Binding-site contacts:
Ligand atom C1B contacts residue HIS120 of chain 1.C at 3.5 Å.
Ligand atom CMC contacts residue ALA164 of chain 1.C at 3.1 Å (hydrophobic).
Ligand atom CHD contacts residue PHE189 of chain 1.C at 3.2 Å (hydrophobic).
Ligand atom CHB contacts residue THR174 of chain 1.C at 3.6 Å.
Ligand atom O2A contacts residue ARG141 of chain 1.C at 2.9 Å (salt-bridge).
Ligand atom O1C contacts residue HIS120 of chain 1.C at 3.6 Å.
Ligand atom O2A contacts residue TRP145 of chain 1.C at 3.2 Å (h-bond).
Ligand atom CMD contacts residue MET201 of chain 1.C at 3.5 Å (hydrophobic).
Ligand atom NB contacts residue HIS160 of chain 1.C at 3.3 Å (h-bond).
Ligand atom CMA contacts residue PHE139 of chain 1.C at 3.4 Å (hydrophobic).
Ligand atom O1A contacts residue TYR185 of chain 1.C at 3.3 Å (h-bond).
Ligand atom CAD contacts residue TYR137 of chain 1.C at 3.0 Å (hydrophobic).
Ligand atom O2B contacts residue ASN117 of chain 1.C at 3.2 Å.
Ligand atom CGB contacts residue ASN117 of chain 1.C at 3.4 Å.
Ligand atom C1D contacts residue PHE189 of chain 1.C at 3.4 Å (hydrophobic).
Ligand atom CMB contacts residue HIS120 of chain 1.C at 3.6 Å.
Ligand atom O1D contacts residue ARG210 of chain 1.C at 3.3 Å (salt-bridge).
Ligand atom CAB contacts residue HIS120 of chain 1.C at 3.2 Å.
Ligand atom CGA contacts residue TRP145 of chain 1.C at 3.6 Å (hydrophobic).
Ligand atom O1A contacts residue TRP145 of chain 1.C at 3.2 Å (h-bond).
Ligand atom CMD contacts residue PHE189 of chain 1.C at 3.1 Å (hydrophobic).
Ligand atom ND contacts residue HIS160 of chain 1.C at 3.1 Å (h-bond).
Ligand atom O1B contacts residue ASN117 of chain 1.C at 3.4 Å (h-bond).
Ligand atom NC contacts residue HIS160 of chain 1.C at 3.1 Å (h-bond).
Ligand atom CBD contacts residue TYR137 of chain 1.C at 3.2 Å (hydrophobic).
Ligand atom C3B contacts residue HIS120 of chain 1.C at 3.2 Å.
Ligand atom C4D contacts residue HIS160 of chain 1.C at 3.4 Å.
Ligand atom CHC contacts residue HIS120 of chain 1.C at 3.6 Å.
Ligand atom NA contacts residue HIS160 of chain 1.C at 3.3 Å (h-bond).
Ligand atom C4B contacts residue HIS120 of chain 1.C at 3.2 Å.
Ligand atom FE contacts residue HIS160 of chain 1.C at 2.5 Å.
Ligand atom CMA contacts residue ARG141 of chain 1.C at 3.2 Å.
Ligand atom CAD contacts residue LEU187 of chain 1.C at 3.6 Å (hydrophobic).
Ligand atom C2A contacts residue ARG141 of chain 1.C at 3.5 Å.
Ligand atom O2D contacts residue MET204 of chain 1.C at 3.4 Å.
Ligand atom C2D contacts residue PHE189 of chain 1.C at 3.1 Å (hydrophobic).
Ligand atom C2B contacts residue HIS120 of chain 1.C at 3.4 Å.
Ligand atom O2C contacts residue HIS120 of chain 1.C at 3.2 Å (h-bond).
Ligand atom NB contacts residue HIS120 of chain 1.C at 3.6 Å.
Ligand atom O1D contacts residue PHE139 of chain 1.C at 3.6 Å.

Sequence of chain 1.C:
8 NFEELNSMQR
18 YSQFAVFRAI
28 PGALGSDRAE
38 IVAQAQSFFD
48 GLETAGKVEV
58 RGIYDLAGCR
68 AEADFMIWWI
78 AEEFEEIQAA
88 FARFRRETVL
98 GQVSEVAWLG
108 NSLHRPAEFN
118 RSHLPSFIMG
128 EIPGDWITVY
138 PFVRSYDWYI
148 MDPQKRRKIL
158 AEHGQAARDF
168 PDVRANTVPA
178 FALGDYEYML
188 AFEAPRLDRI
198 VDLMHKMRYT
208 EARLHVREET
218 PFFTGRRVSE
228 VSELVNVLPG

This protein binds this small molecule.
Small molecule (SMILES): CC1=C(CCC(=O)O)C2=Cc3c(CCC(=O)O)c(C)c4n3[Fe@]35n6c(c(C)c(CCC(=O)O)c6=CC1=[N+]23)=CC1=[N+]5C(=C4)C(C)=C1CCC(=O)O